Binding-site contacts:
Ligand atom C1 contacts residue VAL432 of chain 1.B at 4.5 Å (hydrophobic).
Ligand atom N2 contacts residue VAL432 of chain 1.B at 4.1 Å.
Ligand atom N2 contacts residue ASN433 of chain 1.B at 2.9 Å (h-bond).
Ligand atom C1 contacts residue ASN433 of chain 1.B at 1.4 Å.
Ligand atom C7 contacts residue ASN433 of chain 1.B at 3.8 Å.
Ligand atom C2 contacts residue ASN433 of chain 1.B at 2.4 Å.
Ligand atom C4 contacts residue ASN433 of chain 1.B at 4.2 Å.
Ligand atom O7 contacts residue ASN433 of chain 1.B at 4.2 Å.
Ligand atom C5 contacts residue ASN433 of chain 1.B at 3.7 Å.
Ligand atom O5 contacts residue ASN433 of chain 1.B at 2.4 Å (h-bond).
Ligand atom C3 contacts residue ASN433 of chain 1.B at 3.8 Å.

Sequence of chain 1.B:
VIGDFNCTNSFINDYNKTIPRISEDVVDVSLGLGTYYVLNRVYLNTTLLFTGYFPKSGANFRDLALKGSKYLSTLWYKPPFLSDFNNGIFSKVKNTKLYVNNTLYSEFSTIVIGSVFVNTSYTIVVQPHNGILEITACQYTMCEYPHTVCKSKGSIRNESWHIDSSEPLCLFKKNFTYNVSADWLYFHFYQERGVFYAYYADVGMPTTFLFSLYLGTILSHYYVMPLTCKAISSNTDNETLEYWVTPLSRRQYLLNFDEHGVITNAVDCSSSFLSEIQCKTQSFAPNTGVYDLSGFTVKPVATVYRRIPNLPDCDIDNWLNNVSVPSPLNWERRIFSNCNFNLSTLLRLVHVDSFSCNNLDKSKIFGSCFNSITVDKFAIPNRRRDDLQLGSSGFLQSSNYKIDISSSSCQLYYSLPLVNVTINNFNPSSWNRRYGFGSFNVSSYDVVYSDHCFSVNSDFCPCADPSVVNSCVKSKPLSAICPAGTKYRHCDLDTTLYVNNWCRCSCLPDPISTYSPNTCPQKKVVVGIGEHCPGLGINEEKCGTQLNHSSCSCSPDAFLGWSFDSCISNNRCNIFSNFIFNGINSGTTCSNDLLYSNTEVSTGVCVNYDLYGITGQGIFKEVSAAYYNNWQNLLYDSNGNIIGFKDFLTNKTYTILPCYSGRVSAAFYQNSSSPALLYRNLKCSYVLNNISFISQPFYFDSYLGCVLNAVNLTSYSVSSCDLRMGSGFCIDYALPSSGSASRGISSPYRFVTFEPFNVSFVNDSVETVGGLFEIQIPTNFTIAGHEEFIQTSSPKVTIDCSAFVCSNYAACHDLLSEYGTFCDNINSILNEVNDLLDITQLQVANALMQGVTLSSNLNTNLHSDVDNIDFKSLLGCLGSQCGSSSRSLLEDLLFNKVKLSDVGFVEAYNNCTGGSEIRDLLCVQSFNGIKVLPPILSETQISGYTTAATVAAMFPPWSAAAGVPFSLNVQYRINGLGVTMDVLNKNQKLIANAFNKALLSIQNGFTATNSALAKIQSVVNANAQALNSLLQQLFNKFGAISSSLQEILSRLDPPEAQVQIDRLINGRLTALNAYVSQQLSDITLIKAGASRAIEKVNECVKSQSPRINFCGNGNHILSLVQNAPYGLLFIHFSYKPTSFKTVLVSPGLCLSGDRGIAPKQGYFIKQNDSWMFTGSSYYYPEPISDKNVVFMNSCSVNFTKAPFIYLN

A small-molecule ligand and the protein it binds are described below.
Small molecule (SMILES): CC(=O)N[C@@H]1[C@@H](O)[C@H](O)[C@@H](CO)O[C@H]1O